Sequence of chain 1.K:
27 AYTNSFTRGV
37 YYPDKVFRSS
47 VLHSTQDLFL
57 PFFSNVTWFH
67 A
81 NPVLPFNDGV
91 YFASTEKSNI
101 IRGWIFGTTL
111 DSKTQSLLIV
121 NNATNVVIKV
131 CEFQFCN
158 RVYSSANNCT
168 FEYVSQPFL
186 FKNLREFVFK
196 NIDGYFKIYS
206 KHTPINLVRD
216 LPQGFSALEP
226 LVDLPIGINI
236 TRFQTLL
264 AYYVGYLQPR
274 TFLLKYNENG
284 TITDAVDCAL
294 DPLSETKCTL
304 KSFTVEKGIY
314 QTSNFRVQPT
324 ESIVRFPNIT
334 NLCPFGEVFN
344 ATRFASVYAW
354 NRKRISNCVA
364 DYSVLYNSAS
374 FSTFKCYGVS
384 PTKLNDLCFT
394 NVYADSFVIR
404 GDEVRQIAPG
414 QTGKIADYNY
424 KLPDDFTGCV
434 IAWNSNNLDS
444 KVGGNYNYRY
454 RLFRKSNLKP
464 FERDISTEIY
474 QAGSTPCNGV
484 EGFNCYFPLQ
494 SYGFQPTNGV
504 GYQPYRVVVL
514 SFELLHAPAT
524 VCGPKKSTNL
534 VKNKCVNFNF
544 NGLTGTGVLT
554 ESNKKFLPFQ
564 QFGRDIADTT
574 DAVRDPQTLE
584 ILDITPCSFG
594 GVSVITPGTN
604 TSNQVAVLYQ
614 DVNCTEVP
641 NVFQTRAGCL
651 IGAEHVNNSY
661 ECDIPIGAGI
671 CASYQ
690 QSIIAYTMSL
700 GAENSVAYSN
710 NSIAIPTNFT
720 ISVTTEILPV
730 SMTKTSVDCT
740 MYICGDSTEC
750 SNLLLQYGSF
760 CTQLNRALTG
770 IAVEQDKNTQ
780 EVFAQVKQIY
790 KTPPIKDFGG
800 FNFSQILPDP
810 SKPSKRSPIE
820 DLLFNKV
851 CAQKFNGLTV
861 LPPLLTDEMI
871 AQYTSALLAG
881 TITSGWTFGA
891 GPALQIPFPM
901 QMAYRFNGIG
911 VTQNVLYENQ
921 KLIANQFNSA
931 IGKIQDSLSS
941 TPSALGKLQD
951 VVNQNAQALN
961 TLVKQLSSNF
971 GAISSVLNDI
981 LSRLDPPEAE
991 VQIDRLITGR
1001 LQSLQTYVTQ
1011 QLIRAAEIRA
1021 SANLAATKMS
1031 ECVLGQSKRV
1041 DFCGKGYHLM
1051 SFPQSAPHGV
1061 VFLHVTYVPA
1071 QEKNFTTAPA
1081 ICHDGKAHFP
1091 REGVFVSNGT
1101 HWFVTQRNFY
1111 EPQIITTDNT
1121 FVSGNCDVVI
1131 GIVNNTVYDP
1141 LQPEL

Binding-site contacts:
Ligand atom C8 contacts residue ASN657 of chain 1.K at 4.4 Å.
Ligand atom O5 contacts residue ASN657 of chain 1.K at 2.4 Å (h-bond).
Ligand atom C5 contacts residue ASN657 of chain 1.K at 3.7 Å.
Ligand atom C8 contacts residue VAL656 of chain 1.K at 4.4 Å (hydrophobic).
Ligand atom C2 contacts residue ASN657 of chain 1.K at 2.5 Å.
Ligand atom C3 contacts residue ASN657 of chain 1.K at 3.9 Å.
Ligand atom C8 contacts residue HIS655 of chain 1.K at 3.8 Å.
Ligand atom N2 contacts residue ASN657 of chain 1.K at 3.0 Å (h-bond).
Ligand atom C7 contacts residue ASN657 of chain 1.K at 3.2 Å.
Ligand atom C4 contacts residue ASN657 of chain 1.K at 4.3 Å.
Ligand atom O7 contacts residue ASN657 of chain 1.K at 3.0 Å (h-bond).
Ligand atom C1 contacts residue ASN657 of chain 1.K at 1.5 Å.

This small molecule binds to this protein.
Small molecule (SMILES): CC(=O)N[C@@H]1[C@@H](O)[C@H](O)[C@@H](CO)O[C@H]1O